This small molecule binds to this protein.
Small molecule (SMILES): CC(=O)N[C@H]1[C@H](O[C@H]2[C@H](O)[C@@H](NC(C)=O)CO[C@@H]2CO)O[C@H](CO)[C@@H](O)[C@@H]1O

Binding-site contacts:
Ligand atom C1 contacts residue SER370 of chain 1.C at 3.7 Å.
Ligand atom C7 contacts residue ASN394 of chain 1.C at 3.0 Å.
Ligand atom C4 contacts residue ASN394 of chain 1.C at 4.2 Å.
Ligand atom O5 contacts residue HIS346 of chain 1.C at 4.2 Å.
Ligand atom O5 contacts residue ASN394 of chain 1.C at 2.3 Å (h-bond).
Ligand atom C3 contacts residue ASN394 of chain 1.C at 3.8 Å.
Ligand atom N2 contacts residue ASN394 of chain 1.C at 3.0 Å (h-bond).
Ligand atom C2 contacts residue HIS346 of chain 1.C at 4.5 Å.
Ligand atom O6 contacts residue ASN394 of chain 1.C at 4.4 Å.
Ligand atom O6 contacts residue ASN347 of chain 1.C at 4.0 Å.
Ligand atom C8 contacts residue HIS417 of chain 1.C at 4.2 Å.
Ligand atom O6 contacts residue HIS346 of chain 1.C at 4.3 Å.
Ligand atom O7 contacts residue SER370 of chain 1.C at 3.7 Å.
Ligand atom O7 contacts residue ASN394 of chain 1.C at 2.5 Å (h-bond).
Ligand atom O5 contacts residue SER370 of chain 1.C at 3.6 Å.
Ligand atom O6 contacts residue SER370 of chain 1.C at 3.1 Å (h-bond).
Ligand atom C2 contacts residue SER370 of chain 1.C at 4.3 Å.
Ligand atom O6 contacts residue ASN371 of chain 1.C at 4.5 Å.
Ligand atom C5 contacts residue ASN394 of chain 1.C at 3.6 Å.
Ligand atom C2 contacts residue ASN394 of chain 1.C at 2.5 Å.
Ligand atom C1 contacts residue ASN394 of chain 1.C at 1.4 Å.
Ligand atom C8 contacts residue ASN394 of chain 1.C at 4.3 Å.
Ligand atom C8 contacts residue SER348 of chain 1.C at 4.3 Å.

Sequence of chain 1.C:
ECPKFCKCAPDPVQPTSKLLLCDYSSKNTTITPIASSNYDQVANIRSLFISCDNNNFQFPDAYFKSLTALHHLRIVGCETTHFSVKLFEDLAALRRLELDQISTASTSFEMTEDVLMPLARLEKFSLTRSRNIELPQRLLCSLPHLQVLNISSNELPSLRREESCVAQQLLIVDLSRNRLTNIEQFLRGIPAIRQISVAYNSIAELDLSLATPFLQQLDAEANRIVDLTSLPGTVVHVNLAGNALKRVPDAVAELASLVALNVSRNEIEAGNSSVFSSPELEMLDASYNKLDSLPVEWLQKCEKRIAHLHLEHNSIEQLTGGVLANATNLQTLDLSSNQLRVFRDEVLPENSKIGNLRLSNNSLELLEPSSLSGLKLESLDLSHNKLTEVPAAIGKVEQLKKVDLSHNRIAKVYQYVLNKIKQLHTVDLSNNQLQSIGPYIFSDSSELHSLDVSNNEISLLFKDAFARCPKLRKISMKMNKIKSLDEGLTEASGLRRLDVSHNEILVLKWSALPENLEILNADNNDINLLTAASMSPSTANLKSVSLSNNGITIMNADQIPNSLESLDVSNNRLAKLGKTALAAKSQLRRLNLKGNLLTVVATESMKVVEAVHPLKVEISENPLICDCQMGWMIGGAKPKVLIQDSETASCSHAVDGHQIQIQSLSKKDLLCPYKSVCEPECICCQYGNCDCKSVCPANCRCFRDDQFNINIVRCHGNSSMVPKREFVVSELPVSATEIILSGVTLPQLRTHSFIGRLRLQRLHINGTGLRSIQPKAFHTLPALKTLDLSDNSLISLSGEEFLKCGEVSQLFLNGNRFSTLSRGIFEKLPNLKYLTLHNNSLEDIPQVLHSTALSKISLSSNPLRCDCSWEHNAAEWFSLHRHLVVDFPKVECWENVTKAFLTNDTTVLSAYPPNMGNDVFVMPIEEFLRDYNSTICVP